Sequence of chain 1.A:
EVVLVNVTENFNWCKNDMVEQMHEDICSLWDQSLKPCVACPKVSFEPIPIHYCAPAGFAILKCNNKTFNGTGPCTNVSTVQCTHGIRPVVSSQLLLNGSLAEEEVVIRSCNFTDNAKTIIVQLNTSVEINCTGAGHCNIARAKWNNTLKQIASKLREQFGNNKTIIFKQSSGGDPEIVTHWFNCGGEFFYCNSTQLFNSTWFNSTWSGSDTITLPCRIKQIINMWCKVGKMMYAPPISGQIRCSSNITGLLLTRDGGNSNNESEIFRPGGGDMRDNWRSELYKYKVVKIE

A protein and the small-molecule ligand that binds it are described below.
Small molecule (SMILES): CC(=O)N[C@@H]1[C@@H](O)[C@H](O)[C@@H](CO)O[C@H]1O

Binding-site contacts:
Ligand atom C1 contacts residue ASN181 of chain 1.A at 1.4 Å.
Ligand atom N2 contacts residue ASN181 of chain 1.A at 3.0 Å (h-bond).
Ligand atom C3 contacts residue ASN181 of chain 1.A at 3.8 Å.
Ligand atom C3 contacts residue ASN180 of chain 1.A at 4.4 Å.
Ligand atom O7 contacts residue ASN181 of chain 1.A at 4.3 Å.
Ligand atom C2 contacts residue ASN181 of chain 1.A at 2.5 Å.
Ligand atom O3 contacts residue ASN180 of chain 1.A at 4.0 Å.
Ligand atom C4 contacts residue ASN180 of chain 1.A at 3.8 Å.
Ligand atom C5 contacts residue ASN181 of chain 1.A at 3.6 Å.
Ligand atom C4 contacts residue ASN181 of chain 1.A at 4.2 Å.
Ligand atom C7 contacts residue ASN181 of chain 1.A at 4.1 Å.
Ligand atom O5 contacts residue ASN181 of chain 1.A at 2.4 Å (h-bond).
Ligand atom O4 contacts residue ASN180 of chain 1.A at 4.2 Å.